This protein binds this small molecule.
Small molecule (SMILES): CC(=O)N[C@@H]1[C@@H](O)[C@H](O)[C@@H](CO)O[C@H]1O

Sequence of chain 2.A:
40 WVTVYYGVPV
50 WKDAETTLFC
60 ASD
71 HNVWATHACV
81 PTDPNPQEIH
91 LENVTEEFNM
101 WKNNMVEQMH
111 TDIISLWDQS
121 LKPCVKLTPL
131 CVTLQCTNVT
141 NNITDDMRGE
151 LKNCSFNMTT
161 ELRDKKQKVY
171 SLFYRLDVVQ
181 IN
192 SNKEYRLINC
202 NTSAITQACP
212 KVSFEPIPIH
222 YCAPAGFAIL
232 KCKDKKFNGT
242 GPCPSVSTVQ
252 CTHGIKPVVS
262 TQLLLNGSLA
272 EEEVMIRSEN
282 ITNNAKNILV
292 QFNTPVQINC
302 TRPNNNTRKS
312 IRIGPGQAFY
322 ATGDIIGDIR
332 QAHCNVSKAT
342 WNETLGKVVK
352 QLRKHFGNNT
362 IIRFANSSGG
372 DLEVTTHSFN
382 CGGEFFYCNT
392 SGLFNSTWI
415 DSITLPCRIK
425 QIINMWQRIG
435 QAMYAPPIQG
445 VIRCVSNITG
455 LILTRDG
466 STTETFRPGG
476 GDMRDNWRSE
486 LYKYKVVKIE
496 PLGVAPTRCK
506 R

Binding-site contacts:
Ligand atom C7 contacts residue ASN306 of chain 2.A at 3.5 Å.
Ligand atom C1 contacts residue ILE327 of chain 2.A at 4.2 Å (hydrophobic).
Ligand atom O5 contacts residue ILE327 of chain 2.A at 3.6 Å.
Ligand atom C2 contacts residue ASN306 of chain 2.A at 2.4 Å.
Ligand atom N2 contacts residue ASN306 of chain 2.A at 2.8 Å (h-bond).
Ligand atom O7 contacts residue ASN306 of chain 2.A at 3.8 Å.
Ligand atom C3 contacts residue ASN306 of chain 2.A at 3.6 Å.
Ligand atom C8 contacts residue ASN306 of chain 2.A at 4.4 Å.
Ligand atom C7 contacts residue VAL445 of chain 2.A at 4.4 Å (hydrophobic).
Ligand atom C1 contacts residue ASN306 of chain 2.A at 1.4 Å.
Ligand atom C5 contacts residue ILE327 of chain 2.A at 4.4 Å (hydrophobic).
Ligand atom C8 contacts residue VAL445 of chain 2.A at 3.6 Å (hydrophobic).
Ligand atom O5 contacts residue ASN306 of chain 2.A at 2.4 Å (h-bond).
Ligand atom C4 contacts residue ASN306 of chain 2.A at 4.1 Å.
Ligand atom C5 contacts residue ASN306 of chain 2.A at 3.7 Å.